Binding-site contacts:
Ligand atom O1D contacts residue GLN118 of chain 1.A at 2.5 Å (h-bond).
Ligand atom O2D contacts residue ALA135 of chain 1.A at 3.3 Å (h-bond).
Ligand atom C6 contacts residue ASN22 of chain 1.A at 3.1 Å.
Ligand atom C5 contacts residue ASN22 of chain 1.A at 3.1 Å.
Ligand atom O4' contacts residue GLY152 of chain 1.A at 3.4 Å.
Ligand atom O3D contacts residue GLU156 of chain 1.A at 2.5 Å (salt-bridge).
Ligand atom O2B contacts residue GLY71 of chain 1.A at 2.9 Å (h-bond).
Ligand atom O2B contacts residue GLY69 of chain 1.A at 3.3 Å (h-bond).
Ligand atom C2 contacts residue ASN22 of chain 1.A at 3.4 Å.
Ligand atom C2 contacts residue LEU19 of chain 1.A at 3.4 Å (hydrophobic).
Ligand atom N1 contacts residue ASP20 of chain 1.A at 3.5 Å.
Ligand atom N1 contacts residue ASN22 of chain 1.A at 3.0 Å (h-bond).
Ligand atom N9 contacts residue GLY152 of chain 1.A at 3.4 Å (h-bond).
Ligand atom O1B contacts residue LEU70 of chain 1.A at 3.1 Å (h-bond).
Ligand atom O1B contacts residue GLY152 of chain 1.A at 2.8 Å (h-bond).
Ligand atom O2B contacts residue MG1 of chain 1.D at 2.3 Å.
Ligand atom N7 contacts residue ASN22 of chain 1.A at 3.5 Å (h-bond).
Ligand atom O1A contacts residue GLY69 of chain 1.A at 3.2 Å (h-bond).
Ligand atom O1B contacts residue PRO151 of chain 1.A at 3.5 Å.
Ligand atom O1B contacts residue GLY69 of chain 1.A at 3.5 Å (h-bond).
Ligand atom PA contacts residue MG1 of chain 1.D at 3.3 Å.
Ligand atom N6 contacts residue ASP20 of chain 1.A at 2.7 Å (salt-bridge).
Ligand atom C2D contacts residue GLU156 of chain 1.A at 3.5 Å.
Ligand atom C3D contacts residue GLU156 of chain 1.A at 3.4 Å.
Ligand atom O2D contacts residue THR134 of chain 1.A at 3.5 Å (h-bond).
Ligand atom O3A contacts residue PRO153 of chain 1.A at 3.5 Å.
Ligand atom O2D contacts residue GLU156 of chain 1.A at 2.5 Å (salt-bridge).
Ligand atom O4' contacts residue PRO153 of chain 1.A at 3.1 Å (h-bond).
Ligand atom N1 contacts residue THR21 of chain 1.A at 3.1 Å (h-bond).
Ligand atom O1B contacts residue GLY68 of chain 1.A at 3.4 Å.
Ligand atom N6 contacts residue LEU13 of chain 1.A at 3.5 Å.
Ligand atom N6 contacts residue ASN22 of chain 1.A at 3.3 Å.
Ligand atom N1 contacts residue LEU19 of chain 1.A at 3.4 Å (h-bond).
Ligand atom C2 contacts residue THR21 of chain 1.A at 3.4 Å.
Ligand atom O2A contacts residue MG1 of chain 1.D at 2.2 Å.
Ligand atom O1A contacts residue GLY68 of chain 1.A at 3.3 Å.
Ligand atom O2B contacts residue LEU70 of chain 1.A at 3.1 Å (h-bond).
Ligand atom O1D contacts residue ALA135 of chain 1.A at 3.5 Å (h-bond).
Ligand atom O1D contacts residue THR134 of chain 1.A at 2.5 Å (h-bond).
Ligand atom O2B contacts residue ASP76 of chain 1.A at 3.3 Å (salt-bridge).

Sequence of chain 1.A:
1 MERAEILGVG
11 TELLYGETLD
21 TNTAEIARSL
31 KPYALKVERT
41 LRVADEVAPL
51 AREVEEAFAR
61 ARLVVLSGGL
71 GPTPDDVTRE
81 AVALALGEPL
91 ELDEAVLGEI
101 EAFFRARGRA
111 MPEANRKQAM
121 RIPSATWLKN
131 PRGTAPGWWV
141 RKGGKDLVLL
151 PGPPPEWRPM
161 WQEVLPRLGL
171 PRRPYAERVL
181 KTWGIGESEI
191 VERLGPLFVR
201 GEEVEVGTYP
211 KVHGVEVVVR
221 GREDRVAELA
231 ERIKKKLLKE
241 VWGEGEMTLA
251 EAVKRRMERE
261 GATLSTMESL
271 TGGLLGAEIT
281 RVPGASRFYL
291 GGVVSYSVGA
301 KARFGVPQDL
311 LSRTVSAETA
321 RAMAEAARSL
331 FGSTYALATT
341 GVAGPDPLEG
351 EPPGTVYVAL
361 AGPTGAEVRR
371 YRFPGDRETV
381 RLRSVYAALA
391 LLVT

The small molecule below binds the protein below.
Small molecule (SMILES): Nc1ncnc2c1ncn2[C@@H]1O[C@H](CO[P](=O)(O)O[P](=O)(O)OC[C@H]2O[C@@H](O)[C@H](O)[C@@H]2O)[C@@H](O)[C@H]1O